Sequence of chain 1.B:
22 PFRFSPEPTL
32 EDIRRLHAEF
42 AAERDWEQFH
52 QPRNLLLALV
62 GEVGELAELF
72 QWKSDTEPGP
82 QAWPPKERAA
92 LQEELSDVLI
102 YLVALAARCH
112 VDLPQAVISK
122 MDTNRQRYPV

Sequence of chain 2.A:
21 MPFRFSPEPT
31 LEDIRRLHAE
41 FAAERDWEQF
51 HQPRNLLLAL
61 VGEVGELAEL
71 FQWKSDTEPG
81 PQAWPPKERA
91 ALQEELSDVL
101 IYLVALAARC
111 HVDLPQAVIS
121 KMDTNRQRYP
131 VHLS

Binding-site contacts:
Ligand atom C6 contacts residue TYR102 of chain 1.A at 3.3 Å (hydrophobic).
Ligand atom N4 contacts residue TRP73 of chain 1.B at 3.4 Å.
Ligand atom O3G contacts residue MG1 of chain 1.D at 2.2 Å.
Ligand atom C5 contacts residue TYR102 of chain 1.A at 3.5 Å (hydrophobic).
Ligand atom O2B contacts residue ASP98 of chain 1.A at 3.1 Å (salt-bridge).
Ligand atom O5' contacts residue TYR102 of chain 1.A at 3.6 Å.
Ligand atom O2G contacts residue ARG128 of chain 2.A at 2.8 Å (salt-bridge).
Ligand atom O2A contacts residue MG1 of chain 1.D at 2.1 Å.
Ligand atom N4 contacts residue TRP47 of chain 1.A at 3.6 Å.
Ligand atom O3' contacts residue ASP98 of chain 1.A at 2.6 Å (salt-bridge).
Ligand atom PA contacts residue MG1 of chain 1.D at 3.5 Å.
Ligand atom O2B contacts residue MG1 of chain 1.C at 2.3 Å.
Ligand atom O1B contacts residue ASP98 of chain 1.A at 3.5 Å (salt-bridge).
Ligand atom PB contacts residue MG1 of chain 1.C at 3.5 Å.
Ligand atom C4' contacts residue ASP98 of chain 1.A at 3.5 Å.
Ligand atom O2B contacts residue MG1 of chain 1.D at 2.2 Å.
Ligand atom C4 contacts residue TRP47 of chain 1.A at 3.5 Å (hydrophobic).
Ligand atom PB contacts residue MG1 of chain 1.D at 3.3 Å.
Ligand atom O4' contacts residue ASN125 of chain 2.A at 3.4 Å (h-bond).
Ligand atom O1A contacts residue TYR129 of chain 2.A at 2.2 Å (h-bond).
Ligand atom PG contacts residue MG1 of chain 1.D at 3.4 Å.
Ligand atom C4' contacts residue ASN125 of chain 2.A at 3.6 Å.
Ligand atom O3G contacts residue GLU66 of chain 1.A at 3.0 Å (salt-bridge).
Ligand atom C3' contacts residue ASP98 of chain 1.A at 3.3 Å.
Ligand atom N4 contacts residue HIS51 of chain 1.A at 3.4 Å (h-bond).
Ligand atom C5 contacts residue TRP47 of chain 1.A at 3.6 Å (hydrophobic).
Ligand atom C4 contacts residue TRP73 of chain 1.B at 3.6 Å (hydrophobic).
Ligand atom C3' contacts residue ASN125 of chain 2.A at 3.6 Å.
Ligand atom O2B contacts residue GLU63 of chain 1.A at 3.2 Å (salt-bridge).
Ligand atom C5' contacts residue TYR102 of chain 1.A at 3.5 Å (hydrophobic).
Ligand atom O2A contacts residue GLU63 of chain 1.A at 3.3 Å (salt-bridge).
Ligand atom N1 contacts residue TYR102 of chain 1.A at 3.4 Å (h-bond).
Ligand atom PA contacts residue TYR129 of chain 2.A at 3.6 Å.
Ligand atom N3 contacts residue TRP47 of chain 1.A at 3.5 Å.
Ligand atom N3 contacts residue HIS51 of chain 1.A at 3.0 Å (h-bond).
Ligand atom O3' contacts residue ILE101 of chain 1.A at 3.6 Å.
Ligand atom O1B contacts residue LYS121 of chain 2.A at 2.7 Å (salt-bridge).
Ligand atom O3' contacts residue ASN125 of chain 2.A at 2.8 Å (h-bond).
Ligand atom O2 contacts residue HIS38 of chain 1.A at 2.6 Å (h-bond).
Ligand atom O2B contacts residue GLU66 of chain 1.A at 3.2 Å (salt-bridge).

The small molecule below binds the protein below.
Small molecule (SMILES): Nc1ccn([C@H]2C[C@H](O)[C@@H](COP(=O)(O)NP(=O)(O)OP(=O)(O)O)O2)c(=O)n1

Sequence of chain 1.A:
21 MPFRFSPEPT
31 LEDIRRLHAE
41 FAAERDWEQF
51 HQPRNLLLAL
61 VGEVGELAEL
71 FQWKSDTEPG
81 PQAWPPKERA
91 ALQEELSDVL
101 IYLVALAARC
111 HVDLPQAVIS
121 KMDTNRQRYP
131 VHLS